Binding-site contacts:
Ligand atom C2 contacts residue ASN360 of chain 1.A at 2.4 Å.
Ligand atom C5 contacts residue ASN360 of chain 1.A at 3.7 Å.
Ligand atom C8 contacts residue THR346 of chain 1.A at 3.6 Å.
Ligand atom C3 contacts residue ASN360 of chain 1.A at 3.7 Å.
Ligand atom C5 contacts residue SER362 of chain 1.A at 3.8 Å.
Ligand atom O5 contacts residue ASN360 of chain 1.A at 2.4 Å (h-bond).
Ligand atom O6 contacts residue SER84 of chain 1.C at 4.1 Å.
Ligand atom C1 contacts residue ASN360 of chain 1.A at 1.5 Å.
Ligand atom C8 contacts residue ASN360 of chain 1.A at 4.5 Å.
Ligand atom O5 contacts residue SER362 of chain 1.A at 3.6 Å.
Ligand atom C6 contacts residue SER362 of chain 1.A at 4.3 Å.
Ligand atom O7 contacts residue ASN360 of chain 1.A at 3.7 Å.
Ligand atom C4 contacts residue ASN360 of chain 1.A at 4.2 Å.
Ligand atom C7 contacts residue ASN360 of chain 1.A at 3.5 Å.
Ligand atom C1 contacts residue SER362 of chain 1.A at 3.8 Å.
Ligand atom C8 contacts residue THR347 of chain 1.A at 3.7 Å.
Ligand atom N2 contacts residue ASN360 of chain 1.A at 2.8 Å (h-bond).

Sequence of chain 1.C:
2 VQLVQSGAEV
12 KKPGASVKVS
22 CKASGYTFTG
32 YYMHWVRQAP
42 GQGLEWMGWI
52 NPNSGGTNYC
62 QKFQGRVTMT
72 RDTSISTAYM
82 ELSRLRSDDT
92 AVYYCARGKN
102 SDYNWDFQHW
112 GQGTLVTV

A small-molecule ligand and the protein it binds are described below.
Small molecule (SMILES): CC(=O)N[C@H]1[C@H](O[C@H]2[C@H](O)[C@@H](NC(C)=O)CO[C@@H]2CO)O[C@H](CO)[C@@H](O[C@@H]2O[C@H](CO)[C@@H](O)[C@H](O[C@H]3O[C@H](CO)[C@@H](O)[C@H](O)[C@@H]3O[C@H]3O[C@H](CO)[C@@H](O)[C@H](O)[C@@H]3O)[C@@H]2O)[C@@H]1O

Sequence of chain 1.A:
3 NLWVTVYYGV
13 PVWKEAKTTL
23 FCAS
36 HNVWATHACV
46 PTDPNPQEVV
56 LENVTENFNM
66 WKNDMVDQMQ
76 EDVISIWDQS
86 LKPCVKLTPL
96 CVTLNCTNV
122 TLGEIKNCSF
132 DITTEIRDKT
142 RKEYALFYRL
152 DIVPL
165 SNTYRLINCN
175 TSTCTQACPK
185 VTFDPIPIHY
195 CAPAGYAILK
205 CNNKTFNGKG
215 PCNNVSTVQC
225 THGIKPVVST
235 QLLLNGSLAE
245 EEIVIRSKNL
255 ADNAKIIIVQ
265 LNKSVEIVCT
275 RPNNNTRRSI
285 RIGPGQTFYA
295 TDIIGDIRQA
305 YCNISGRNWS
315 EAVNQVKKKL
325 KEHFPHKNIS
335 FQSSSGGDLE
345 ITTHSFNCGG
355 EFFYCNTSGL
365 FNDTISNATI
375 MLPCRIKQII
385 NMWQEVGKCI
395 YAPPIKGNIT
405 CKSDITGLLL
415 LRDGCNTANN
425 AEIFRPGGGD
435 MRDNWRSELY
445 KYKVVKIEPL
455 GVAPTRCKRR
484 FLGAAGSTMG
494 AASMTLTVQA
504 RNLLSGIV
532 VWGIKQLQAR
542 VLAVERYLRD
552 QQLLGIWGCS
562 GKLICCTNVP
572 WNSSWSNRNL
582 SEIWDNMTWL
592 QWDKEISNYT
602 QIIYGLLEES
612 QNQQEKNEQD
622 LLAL